Binding-site contacts:
Ligand atom N12 contacts residue GLU309 of chain 1.B at 2.9 Å (salt-bridge).
Ligand atom N12 contacts residue GLY311 of chain 1.B at 4.4 Å.
Ligand atom C9 contacts residue TYR307 of chain 1.B at 3.4 Å (hydrophobic).
Ligand atom N4 contacts residue GLY311 of chain 1.B at 3.9 Å.
Ligand atom C10 contacts residue GLY311 of chain 1.B at 3.9 Å.
Ligand atom C8 contacts residue TYR307 of chain 1.B at 3.2 Å (hydrophobic).
Ligand atom C1 contacts residue GLY311 of chain 1.B at 3.6 Å.
Ligand atom C6 contacts residue TYR307 of chain 1.B at 4.2 Å (hydrophobic).
Ligand atom N3 contacts residue GLY311 of chain 1.B at 4.3 Å.
Ligand atom N3 contacts residue TYR310 of chain 1.B at 4.2 Å.
Ligand atom C1 contacts residue TYR310 of chain 1.B at 4.0 Å (hydrophobic).
Ligand atom C2 contacts residue GLU309 of chain 1.B at 3.6 Å.
Ligand atom C6 contacts residue GLY311 of chain 1.B at 3.6 Å.
Ligand atom C1 contacts residue GLU308 of chain 1.B at 3.8 Å.
Ligand atom C10 contacts residue GLU308 of chain 1.B at 3.9 Å.
Ligand atom C2 contacts residue TYR310 of chain 1.B at 3.9 Å (hydrophobic).
Ligand atom C5 contacts residue GLY311 of chain 1.B at 3.5 Å.
Ligand atom C2 contacts residue GLY311 of chain 1.B at 4.0 Å.
Ligand atom C10 contacts residue TYR307 of chain 1.B at 3.5 Å (hydrophobic).
Ligand atom C1 contacts residue GLU309 of chain 1.B at 3.6 Å.
Ligand atom S7 contacts residue GLY311 of chain 1.B at 4.2 Å.
Ligand atom C1 contacts residue TYR307 of chain 1.B at 4.5 Å (hydrophobic).
Ligand atom N12 contacts residue TYR310 of chain 1.B at 4.0 Å.

Sequence of chain 1.B:
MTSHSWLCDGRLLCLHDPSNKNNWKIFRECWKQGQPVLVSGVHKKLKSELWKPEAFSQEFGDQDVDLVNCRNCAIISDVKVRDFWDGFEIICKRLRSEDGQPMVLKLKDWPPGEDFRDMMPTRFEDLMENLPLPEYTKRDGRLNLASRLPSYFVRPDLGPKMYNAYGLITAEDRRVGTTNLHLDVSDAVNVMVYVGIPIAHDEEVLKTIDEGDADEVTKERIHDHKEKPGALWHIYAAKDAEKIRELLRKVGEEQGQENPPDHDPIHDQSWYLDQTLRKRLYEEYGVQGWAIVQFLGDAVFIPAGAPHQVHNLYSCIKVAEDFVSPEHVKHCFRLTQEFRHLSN

The small molecule below binds the protein below.
Small molecule (SMILES): Cn1nc(-c2cccs2)cc1N